Sequence of chain 1.A:
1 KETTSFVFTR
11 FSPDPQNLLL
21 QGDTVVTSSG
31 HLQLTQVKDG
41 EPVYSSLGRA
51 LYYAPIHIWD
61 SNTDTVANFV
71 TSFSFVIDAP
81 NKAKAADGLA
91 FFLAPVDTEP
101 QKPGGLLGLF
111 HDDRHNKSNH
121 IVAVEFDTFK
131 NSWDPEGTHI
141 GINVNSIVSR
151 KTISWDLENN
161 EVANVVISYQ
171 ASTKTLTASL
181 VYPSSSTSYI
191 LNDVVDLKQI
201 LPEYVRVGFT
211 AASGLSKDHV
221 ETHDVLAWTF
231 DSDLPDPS

Binding-site contacts:
Ligand atom OBF contacts residue ACT1 of chain 1.J at 3.2 Å (h-bond).
Ligand atom CBL contacts residue SER216 of chain 1.A at 3.9 Å.
Ligand atom O6 contacts residue HIS219 of chain 1.A at 3.5 Å.
Ligand atom C2 contacts residue ACT1 of chain 1.J at 3.9 Å.
Ligand atom C3 contacts residue ASN131 of chain 1.A at 3.4 Å.
Ligand atom O1 contacts residue LEU215 of chain 1.A at 3.6 Å.
Ligand atom O3 contacts residue GLY104 of chain 1.A at 4.0 Å.
Ligand atom C6 contacts residue HIS219 of chain 1.A at 3.5 Å.
Ligand atom O4 contacts residue GLY214 of chain 1.A at 3.3 Å.
Ligand atom CBK contacts residue TRP133 of chain 1.A at 4.0 Å (hydrophobic).
Ligand atom C5 contacts residue PHE129 of chain 1.A at 3.6 Å (hydrophobic).
Ligand atom C6 contacts residue SER216 of chain 1.A at 3.7 Å.
Ligand atom C4 contacts residue PHE129 of chain 1.A at 3.6 Å (hydrophobic).
Ligand atom OAT contacts residue SER216 of chain 1.A at 3.8 Å.
Ligand atom NAP contacts residue LEU215 of chain 1.A at 3.7 Å.
Ligand atom CBG contacts residue GLY105 of chain 1.A at 4.0 Å.
Ligand atom O5 contacts residue LEU215 of chain 1.A at 3.7 Å.
Ligand atom N2 contacts residue ASN131 of chain 1.A at 3.5 Å (h-bond).
Ligand atom C4 contacts residue ASP87 of chain 1.A at 3.4 Å.
Ligand atom O3 contacts residue ASN131 of chain 1.A at 2.8 Å (h-bond).
Ligand atom OBH contacts residue GLY105 of chain 1.A at 3.2 Å (h-bond).
Ligand atom C3 contacts residue ASP87 of chain 1.A at 3.5 Å.
Ligand atom OBH contacts residue LEU215 of chain 1.A at 3.5 Å.
Ligand atom O3 contacts residue GLY105 of chain 1.A at 3.0 Å (h-bond).
Ligand atom CBG contacts residue ASN131 of chain 1.A at 3.7 Å.
Ligand atom O6 contacts residue SER216 of chain 1.A at 2.7 Å (h-bond).
Ligand atom O3 contacts residue PHE129 of chain 1.A at 3.8 Å.
Ligand atom O4 contacts residue ASP87 of chain 1.A at 2.6 Å (salt-bridge).
Ligand atom C2 contacts residue ASN131 of chain 1.A at 4.1 Å.
Ligand atom C3 contacts residue PHE129 of chain 1.A at 3.5 Å (hydrophobic).
Ligand atom C1 contacts residue ACT1 of chain 1.J at 3.6 Å.
Ligand atom N2 contacts residue ACT1 of chain 1.J at 3.3 Å (h-bond).
Ligand atom C6 contacts residue PHE129 of chain 1.A at 3.9 Å (hydrophobic).
Ligand atom OBH contacts residue GLY104 of chain 1.A at 3.9 Å.
Ligand atom C6 contacts residue LEU215 of chain 1.A at 4.0 Å (hydrophobic).
Ligand atom CBK contacts residue ASN131 of chain 1.A at 3.9 Å.
Ligand atom O4 contacts residue LEU215 of chain 1.A at 3.0 Å (h-bond).
Ligand atom O3 contacts residue ASP87 of chain 1.A at 2.6 Å (salt-bridge).
Ligand atom CBI contacts residue SER216 of chain 1.A at 4.0 Å.
Ligand atom CAS contacts residue LEU215 of chain 1.A at 4.0 Å (hydrophobic).

This small molecule binds to this protein.
Small molecule (SMILES): CC(=O)N[C@H]1[C@H](Oc2ccc([N+](=O)[O-])cc2)O[C@H](CO)[C@@H](O[C@@H]2O[C@H](CO)[C@H](O)[C@H](O)[C@H]2NC(C)=O)[C@@H]1O